Sequence of chain 1.W:
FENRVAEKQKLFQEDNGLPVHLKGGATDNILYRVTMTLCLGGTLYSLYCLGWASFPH

Sequence of chain 1.P:
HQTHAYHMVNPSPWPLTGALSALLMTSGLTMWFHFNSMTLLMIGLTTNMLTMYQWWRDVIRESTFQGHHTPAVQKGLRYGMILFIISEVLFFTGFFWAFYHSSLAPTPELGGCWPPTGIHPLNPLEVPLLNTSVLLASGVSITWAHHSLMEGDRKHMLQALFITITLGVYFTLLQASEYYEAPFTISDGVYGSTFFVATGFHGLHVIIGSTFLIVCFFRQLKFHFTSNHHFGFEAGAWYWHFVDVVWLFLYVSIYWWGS

A protein and the small-molecule ligand that binds it are described below.
Small molecule (SMILES): C[C@H](CCC(=O)O)[C@H]1CC[C@H]2[C@@H]3[C@H](O)C[C@@H]4C[C@H](O)CC[C@]4(C)[C@H]3C[C@H](O)[C@]12C

Binding-site contacts:
Ligand atom C16 contacts residue LEU160 of chain 1.P at 4.0 Å (hydrophobic).
Ligand atom O25 contacts residue PHE1 of chain 1.W at 3.0 Å (h-bond).
Ligand atom O26 contacts residue ARG156 of chain 1.P at 3.6 Å.
Ligand atom C16 contacts residue LYS157 of chain 1.P at 4.4 Å.
Ligand atom C7 contacts residue GLN161 of chain 1.P at 4.5 Å.
Ligand atom C4 contacts residue PHE164 of chain 1.P at 4.3 Å (hydrophobic).
Ligand atom C23 contacts residue ARG156 of chain 1.P at 3.2 Å.
Ligand atom C18 contacts residue LEU223 of chain 1.P at 3.8 Å (hydrophobic).
Ligand atom C19 contacts residue PHE219 of chain 1.P at 4.1 Å (hydrophobic).
Ligand atom C2 contacts residue PHE164 of chain 1.P at 4.2 Å (hydrophobic).
Ligand atom C24 contacts residue PHE1 of chain 1.W at 4.1 Å (hydrophobic).
Ligand atom C19 contacts residue PHE164 of chain 1.P at 3.7 Å (hydrophobic).
Ligand atom C15 contacts residue LEU160 of chain 1.P at 3.7 Å (hydrophobic).
Ligand atom O7 contacts residue GLN161 of chain 1.P at 3.3 Å.
Ligand atom C15 contacts residue LYS157 of chain 1.P at 4.2 Å.
Ligand atom C5 contacts residue PHE164 of chain 1.P at 4.0 Å (hydrophobic).
Ligand atom C6 contacts residue PHE164 of chain 1.P at 4.2 Å (hydrophobic).
Ligand atom C7 contacts residue LEU160 of chain 1.P at 4.4 Å (hydrophobic).
Ligand atom C24 contacts residue ARG156 of chain 1.P at 3.3 Å.
Ligand atom O7 contacts residue LEU160 of chain 1.P at 4.5 Å.
Ligand atom O25 contacts residue ARG156 of chain 1.P at 3.4 Å (salt-bridge).
Ligand atom O26 contacts residue PHE1 of chain 1.W at 4.1 Å.
Ligand atom C3 contacts residue PHE164 of chain 1.P at 4.2 Å (hydrophobic).
Ligand atom C23 contacts residue LEU160 of chain 1.P at 4.2 Å (hydrophobic).
Ligand atom C21 contacts residue PHE1 of chain 1.W at 4.1 Å (hydrophobic).
Ligand atom C18 contacts residue LEU160 of chain 1.P at 4.2 Å (hydrophobic).